The small molecule below binds the protein below.
Small molecule (SMILES): O=c1c(O)c(-c2ccc(O)cc2)oc2cc(O)cc(O)c12

Binding-site contacts:
Ligand atom C11 contacts residue TYR212 of chain 1.A at 3.6 Å (hydrophobic).
Ligand atom C9 contacts residue PHE205 of chain 1.A at 3.6 Å (hydrophobic).
Ligand atom C4 contacts residue TYR212 of chain 1.A at 3.4 Å (hydrophobic).
Ligand atom O27 contacts residue ILE213 of chain 1.A at 3.8 Å.
Ligand atom O29 contacts residue NAP1 of chain 1.E at 3.4 Å.
Ligand atom O30 contacts residue TYR212 of chain 1.A at 3.4 Å.
Ligand atom C2 contacts residue GLY199 of chain 1.A at 3.8 Å.
Ligand atom C9 contacts residue TYR212 of chain 1.A at 3.3 Å (hydrophobic).
Ligand atom C6 contacts residue GLY199 of chain 1.A at 3.5 Å.
Ligand atom O13 contacts residue PHE205 of chain 1.A at 3.3 Å.
Ligand atom C1 contacts residue GLY199 of chain 1.A at 3.8 Å.
Ligand atom C4 contacts residue GLY199 of chain 1.A at 3.5 Å.
Ligand atom O13 contacts residue SER209 of chain 1.A at 3.2 Å.
Ligand atom C15 contacts residue ALA228 of chain 1.A at 3.8 Å (hydrophobic).
Ligand atom O13 contacts residue TYR212 of chain 1.A at 3.4 Å.
Ligand atom C10 contacts residue TYR212 of chain 1.A at 3.5 Å (hydrophobic).
Ligand atom C15 contacts residue ILE213 of chain 1.A at 3.6 Å (hydrophobic).
Ligand atom C5 contacts residue TYR212 of chain 1.A at 3.5 Å (hydrophobic).
Ligand atom C18 contacts residue ALA231 of chain 1.A at 3.6 Å (hydrophobic).
Ligand atom O29 contacts residue ASN154 of chain 1.A at 2.7 Å (h-bond).
Ligand atom C5 contacts residue ASN154 of chain 1.A at 3.7 Å.
Ligand atom C2 contacts residue TYR212 of chain 1.A at 3.2 Å (hydrophobic).
Ligand atom C2 contacts residue NAP1 of chain 1.E at 3.7 Å.
Ligand atom O30 contacts residue NAP1 of chain 1.E at 3.7 Å.
Ligand atom O12 contacts residue PHE159 of chain 1.A at 3.7 Å.
Ligand atom O27 contacts residue SER209 of chain 1.A at 3.7 Å.
Ligand atom O30 contacts residue VAL208 of chain 1.A at 3.5 Å.
Ligand atom C1 contacts residue TYR212 of chain 1.A at 3.2 Å (hydrophobic).
Ligand atom C3 contacts residue TYR212 of chain 1.A at 3.5 Å (hydrophobic).
Ligand atom C5 contacts residue GLY199 of chain 1.A at 3.2 Å.
Ligand atom C1 contacts residue NAP1 of chain 1.E at 3.3 Å.
Ligand atom O27 contacts residue ALA228 of chain 1.A at 3.7 Å.
Ligand atom C6 contacts residue TYR212 of chain 1.A at 3.7 Å (hydrophobic).
Ligand atom C6 contacts residue ASN154 of chain 1.A at 3.6 Å.
Ligand atom C3 contacts residue GLY199 of chain 1.A at 3.7 Å.
Ligand atom O12 contacts residue TYR212 of chain 1.A at 3.5 Å.
Ligand atom C16 contacts residue ILE213 of chain 1.A at 3.6 Å (hydrophobic).
Ligand atom O27 contacts residue TYR212 of chain 1.A at 3.6 Å.
Ligand atom O29 contacts residue SER153 of chain 1.A at 3.8 Å.
Ligand atom O29 contacts residue GLY198 of chain 1.A at 3.8 Å.

Sequence of chain 1.A:
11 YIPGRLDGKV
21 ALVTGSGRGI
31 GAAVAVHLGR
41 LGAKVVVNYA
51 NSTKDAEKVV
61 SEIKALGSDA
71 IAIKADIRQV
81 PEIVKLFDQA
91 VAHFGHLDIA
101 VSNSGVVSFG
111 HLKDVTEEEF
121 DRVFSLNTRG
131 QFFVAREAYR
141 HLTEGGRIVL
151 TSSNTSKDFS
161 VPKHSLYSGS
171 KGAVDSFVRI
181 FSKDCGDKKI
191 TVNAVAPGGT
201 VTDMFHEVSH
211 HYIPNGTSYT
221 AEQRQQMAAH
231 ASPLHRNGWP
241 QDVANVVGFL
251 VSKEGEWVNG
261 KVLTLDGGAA